This small molecule binds to this protein.
Small molecule (SMILES): C/C(=N\O)c1cccc(C(C)(C)NC(=O)Nc2ccc(Br)cc2)c1

Sequence of chain 1.B:
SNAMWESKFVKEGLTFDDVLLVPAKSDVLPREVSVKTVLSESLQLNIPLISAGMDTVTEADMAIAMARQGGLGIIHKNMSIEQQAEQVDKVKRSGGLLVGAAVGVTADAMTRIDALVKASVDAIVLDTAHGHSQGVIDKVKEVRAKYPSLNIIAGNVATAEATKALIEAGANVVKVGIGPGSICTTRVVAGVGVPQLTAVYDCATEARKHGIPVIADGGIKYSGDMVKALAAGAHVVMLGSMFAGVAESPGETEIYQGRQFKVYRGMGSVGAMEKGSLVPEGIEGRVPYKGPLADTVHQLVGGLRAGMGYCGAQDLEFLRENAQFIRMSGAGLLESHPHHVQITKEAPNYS

Binding-site contacts:
Ligand atom C2 contacts residue MET294 of chain 1.D at 4.0 Å (hydrophobic).
Ligand atom N2 contacts residue ALA150 of chain 1.D at 3.7 Å.
Ligand atom C7 contacts residue TYR342 of chain 1.B at 3.9 Å (hydrophobic).
Ligand atom BR1 contacts residue GLY341 of chain 1.B at 3.8 Å.
Ligand atom N4 contacts residue ALA150 of chain 1.D at 3.9 Å.
Ligand atom C13 contacts residue MET294 of chain 1.D at 4.1 Å (hydrophobic).
Ligand atom O2 contacts residue ALA150 of chain 1.D at 4.0 Å.
Ligand atom C17 contacts residue GLY289 of chain 1.D at 4.0 Å.
Ligand atom N1 contacts residue GLU313 of chain 1.D at 3.3 Å (salt-bridge).
Ligand atom C2 contacts residue PRO312 of chain 1.D at 3.9 Å (hydrophobic).
Ligand atom C14 contacts residue MET288 of chain 1.D at 3.4 Å (hydrophobic).
Ligand atom C6 contacts residue GLU313 of chain 1.D at 3.6 Å.
Ligand atom C13 contacts residue GLY289 of chain 1.D at 3.5 Å.
Ligand atom BR1 contacts residue VAL49 of chain 1.B at 3.9 Å.
Ligand atom C18 contacts residue IMP1 of chain 1.O at 4.0 Å.
Ligand atom C10 contacts residue ALA150 of chain 1.D at 3.8 Å (hydrophobic).
Ligand atom C5 contacts residue ALA150 of chain 1.D at 3.5 Å (hydrophobic).
Ligand atom C12 contacts residue GLY289 of chain 1.D at 3.8 Å.
Ligand atom C4 contacts residue GLU313 of chain 1.D at 3.5 Å.
Ligand atom C2 contacts residue VAL311 of chain 1.D at 3.5 Å (hydrophobic).
Ligand atom N2 contacts residue GLU313 of chain 1.D at 2.8 Å (salt-bridge).
Ligand atom C8 contacts residue PRO51 of chain 1.B at 4.0 Å (hydrophobic).
Ligand atom C7 contacts residue ALA338 of chain 1.B at 3.9 Å (hydrophobic).
Ligand atom C2 contacts residue GLY289 of chain 1.D at 3.8 Å.
Ligand atom C15 contacts residue MET288 of chain 1.D at 3.9 Å (hydrophobic).
Ligand atom C6 contacts residue ALA150 of chain 1.D at 3.9 Å (hydrophobic).
Ligand atom C6 contacts residue TYR342 of chain 1.B at 3.5 Å (hydrophobic).
Ligand atom C15 contacts residue GLY289 of chain 1.D at 3.7 Å.
Ligand atom C2 contacts residue GLU313 of chain 1.D at 3.5 Å.
Ligand atom O2 contacts residue IMP1 of chain 1.O at 3.4 Å.
Ligand atom C16 contacts residue GLY289 of chain 1.D at 4.0 Å.
Ligand atom BR1 contacts residue PRO51 of chain 1.B at 4.1 Å.
Ligand atom O2 contacts residue THR207 of chain 1.D at 4.0 Å.
Ligand atom N4 contacts residue IMP1 of chain 1.O at 3.7 Å.
Ligand atom C14 contacts residue GLY289 of chain 1.D at 3.5 Å.
Ligand atom C5 contacts residue GLU313 of chain 1.D at 3.7 Å.
Ligand atom N4 contacts residue GLU313 of chain 1.D at 3.9 Å.
Ligand atom C19 contacts residue IMP1 of chain 1.O at 3.7 Å.
Ligand atom BR1 contacts residue HIS151 of chain 1.D at 3.9 Å.
Ligand atom C3 contacts residue MET294 of chain 1.D at 4.0 Å (hydrophobic).

Sequence of chain 1.D:
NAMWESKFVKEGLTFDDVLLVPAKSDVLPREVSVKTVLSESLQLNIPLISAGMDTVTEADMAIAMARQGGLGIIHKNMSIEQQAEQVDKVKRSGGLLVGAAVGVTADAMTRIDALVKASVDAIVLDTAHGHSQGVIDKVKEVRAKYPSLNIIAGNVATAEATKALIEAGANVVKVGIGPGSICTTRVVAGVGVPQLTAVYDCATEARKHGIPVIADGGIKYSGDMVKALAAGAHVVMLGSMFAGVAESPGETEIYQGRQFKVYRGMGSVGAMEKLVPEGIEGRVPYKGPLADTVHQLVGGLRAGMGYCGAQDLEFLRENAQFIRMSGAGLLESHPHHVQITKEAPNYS